This small molecule binds to this protein.
Small molecule (SMILES): O=C(CO)[C@@H](O)[C@H](O)[C@H](O)CO

Binding-site contacts:
Ligand atom C1 contacts residue HIS206 of chain 1.D at 3.9 Å.
Ligand atom C5 contacts residue GLU170 of chain 1.D at 4.1 Å.
Ligand atom O1 contacts residue HIS206 of chain 1.D at 3.0 Å (h-bond).
Ligand atom C6 contacts residue GLY87 of chain 1.D at 3.6 Å.
Ligand atom O6 contacts residue GLY126 of chain 1.D at 3.2 Å.
Ligand atom O6 contacts residue ALA127 of chain 1.D at 3.0 Å (h-bond).
Ligand atom O1 contacts residue GLU176 of chain 1.D at 2.5 Å (salt-bridge).
Ligand atom C1 contacts residue ARG235 of chain 1.D at 3.1 Å.
Ligand atom O3 contacts residue MN1 of chain 1.L at 2.3 Å.
Ligand atom O2 contacts residue ASP203 of chain 1.D at 3.1 Å (salt-bridge).
Ligand atom O4 contacts residue GLU170 of chain 1.D at 3.1 Å (salt-bridge).
Ligand atom C6 contacts residue GLY126 of chain 1.D at 4.2 Å.
Ligand atom O3 contacts residue GLU264 of chain 1.D at 2.9 Å (salt-bridge).
Ligand atom O2 contacts residue ARG235 of chain 1.D at 3.7 Å.
Ligand atom C2 contacts residue GLU264 of chain 1.D at 3.4 Å.
Ligand atom C2 contacts residue ARG235 of chain 1.D at 3.9 Å.
Ligand atom O3 contacts residue HIS229 of chain 1.D at 3.2 Å (h-bond).
Ligand atom C6 contacts residue ILE86 of chain 1.D at 3.2 Å (hydrophobic).
Ligand atom C1 contacts residue TRP132 of chain 1.D at 3.8 Å (hydrophobic).
Ligand atom O2 contacts residue HIS206 of chain 1.D at 2.9 Å (h-bond).
Ligand atom C1 contacts residue GLU176 of chain 1.D at 3.5 Å.
Ligand atom O2 contacts residue GLU264 of chain 1.D at 3.4 Å (salt-bridge).
Ligand atom C1 contacts residue ILE277 of chain 1.D at 3.9 Å (hydrophobic).
Ligand atom O2 contacts residue MN1 of chain 1.L at 2.3 Å.
Ligand atom O4 contacts residue LEU172 of chain 1.D at 3.6 Å.
Ligand atom C4 contacts residue GLU170 of chain 1.D at 3.8 Å.
Ligand atom O1 contacts residue TRP132 of chain 1.D at 4.0 Å.
Ligand atom C1 contacts residue GLU264 of chain 1.D at 4.3 Å.
Ligand atom C3 contacts residue MN1 of chain 1.L at 3.2 Å.
Ligand atom C2 contacts residue HIS206 of chain 1.D at 3.7 Å.
Ligand atom O2 contacts residue LEU172 of chain 1.D at 4.1 Å.
Ligand atom C3 contacts residue GLU170 of chain 1.D at 3.7 Å.
Ligand atom C3 contacts residue GLU264 of chain 1.D at 2.9 Å.
Ligand atom C2 contacts residue GLU170 of chain 1.D at 4.1 Å.
Ligand atom O2 contacts residue GLU170 of chain 1.D at 3.2 Å (salt-bridge).
Ligand atom O3 contacts residue GLU170 of chain 1.D at 2.7 Å (salt-bridge).
Ligand atom O1 contacts residue ARG235 of chain 1.D at 2.8 Å (salt-bridge).
Ligand atom O6 contacts residue ILE86 of chain 1.D at 3.0 Å (h-bond).
Ligand atom C2 contacts residue MN1 of chain 1.L at 3.0 Å.
Ligand atom O6 contacts residue GLY87 of chain 1.D at 4.0 Å.

Sequence of chain 1.D:
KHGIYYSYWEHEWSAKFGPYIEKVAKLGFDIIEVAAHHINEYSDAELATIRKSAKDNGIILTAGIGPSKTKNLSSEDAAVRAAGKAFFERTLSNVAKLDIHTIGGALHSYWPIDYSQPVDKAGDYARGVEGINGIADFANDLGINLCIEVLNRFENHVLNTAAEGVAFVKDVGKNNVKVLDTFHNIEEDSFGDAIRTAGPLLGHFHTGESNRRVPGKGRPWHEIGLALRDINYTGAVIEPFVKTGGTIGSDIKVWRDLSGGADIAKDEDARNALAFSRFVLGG